Sequence of chain 1.K:
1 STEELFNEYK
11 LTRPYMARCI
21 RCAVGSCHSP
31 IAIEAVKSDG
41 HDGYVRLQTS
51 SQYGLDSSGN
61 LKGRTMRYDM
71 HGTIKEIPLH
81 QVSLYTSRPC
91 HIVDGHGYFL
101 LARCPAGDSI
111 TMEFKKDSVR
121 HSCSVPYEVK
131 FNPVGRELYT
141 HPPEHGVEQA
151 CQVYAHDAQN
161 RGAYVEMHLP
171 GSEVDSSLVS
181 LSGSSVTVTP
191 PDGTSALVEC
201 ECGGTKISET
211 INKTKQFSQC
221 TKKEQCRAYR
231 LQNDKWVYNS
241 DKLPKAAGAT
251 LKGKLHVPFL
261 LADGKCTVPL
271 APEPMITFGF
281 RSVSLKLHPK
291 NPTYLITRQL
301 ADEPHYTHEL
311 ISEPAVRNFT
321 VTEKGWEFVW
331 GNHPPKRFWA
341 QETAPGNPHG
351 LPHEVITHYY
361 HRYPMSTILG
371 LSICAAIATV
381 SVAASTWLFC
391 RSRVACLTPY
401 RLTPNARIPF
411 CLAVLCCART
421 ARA

Binding-site contacts:
Ligand atom C6 contacts residue SER284 of chain 1.K at 3.4 Å.
Ligand atom O6 contacts residue SER284 of chain 1.K at 2.9 Å (h-bond).
Ligand atom O4 contacts residue ASN318 of chain 1.K at 4.5 Å.
Ligand atom C6 contacts residue ASN318 of chain 1.K at 3.2 Å.
Ligand atom O6 contacts residue ASN318 of chain 1.K at 3.0 Å (h-bond).

This small molecule binds to this protein.
Small molecule (SMILES): CC(=O)N[C@@H]1[C@@H](O)[C@H](O)[C@@H](CO)O[C@H]1O